The protein below binds the small molecule below.
Small molecule (SMILES): Nc1ncnc2c1ncn2[C@@H]1O[C@H](CO[P](=O)(O)O[P](=O)(O)O[V](=O)(O)(O)O)[C@@H](O)[C@H]1O

Sequence of chain 1.A:
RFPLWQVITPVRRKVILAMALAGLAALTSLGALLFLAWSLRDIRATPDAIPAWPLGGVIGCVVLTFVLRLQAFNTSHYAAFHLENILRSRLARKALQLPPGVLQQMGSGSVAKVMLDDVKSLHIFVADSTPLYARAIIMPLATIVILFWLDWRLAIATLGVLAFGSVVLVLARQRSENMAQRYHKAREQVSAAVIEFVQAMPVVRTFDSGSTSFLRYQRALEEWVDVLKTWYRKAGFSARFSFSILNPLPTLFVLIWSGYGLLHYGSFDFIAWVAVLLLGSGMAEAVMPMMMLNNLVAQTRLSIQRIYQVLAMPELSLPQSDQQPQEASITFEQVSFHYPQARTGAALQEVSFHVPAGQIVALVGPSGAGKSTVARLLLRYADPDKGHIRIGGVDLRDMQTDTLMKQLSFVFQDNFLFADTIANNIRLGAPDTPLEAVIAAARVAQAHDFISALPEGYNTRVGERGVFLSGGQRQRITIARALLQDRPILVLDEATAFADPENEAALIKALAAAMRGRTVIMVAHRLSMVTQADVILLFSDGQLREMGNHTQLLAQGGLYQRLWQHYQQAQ

Sequence of chain 1.B:
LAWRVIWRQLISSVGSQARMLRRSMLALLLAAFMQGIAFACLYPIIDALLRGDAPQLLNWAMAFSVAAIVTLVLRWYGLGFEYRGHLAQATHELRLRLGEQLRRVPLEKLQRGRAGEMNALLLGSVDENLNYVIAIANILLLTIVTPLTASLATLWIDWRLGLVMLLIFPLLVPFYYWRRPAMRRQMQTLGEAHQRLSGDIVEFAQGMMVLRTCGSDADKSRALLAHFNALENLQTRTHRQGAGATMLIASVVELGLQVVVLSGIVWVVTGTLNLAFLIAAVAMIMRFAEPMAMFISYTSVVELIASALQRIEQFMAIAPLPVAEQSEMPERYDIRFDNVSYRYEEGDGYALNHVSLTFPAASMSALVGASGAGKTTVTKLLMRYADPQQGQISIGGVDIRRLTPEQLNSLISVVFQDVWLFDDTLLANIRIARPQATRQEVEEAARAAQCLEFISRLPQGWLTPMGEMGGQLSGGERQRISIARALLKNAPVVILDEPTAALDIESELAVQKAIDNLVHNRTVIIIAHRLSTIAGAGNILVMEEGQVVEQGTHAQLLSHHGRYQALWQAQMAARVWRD

Binding-site contacts:
Ligand atom O1A contacts residue THR385 of chain 1.B at 3.2 Å (h-bond).
Ligand atom O3A contacts residue SER482 of chain 1.A at 3.3 Å (h-bond).
Ligand atom O2B contacts residue GLY381 of chain 1.B at 3.3 Å.
Ligand atom O1A contacts residue THR386 of chain 1.B at 2.7 Å (h-bond).
Ligand atom O2' contacts residue PHE480 of chain 1.A at 3.4 Å (h-bond).
Ligand atom O1A contacts residue GLY383 of chain 1.B at 3.4 Å.
Ligand atom O3A contacts residue GLY381 of chain 1.B at 3.5 Å.
Ligand atom O4G contacts residue GLN426 of chain 1.B at 3.2 Å (h-bond).
Ligand atom O2A contacts residue SER482 of chain 1.A at 3.3 Å (h-bond).
Ligand atom O1B contacts residue MG1 of chain 1.E at 3.1 Å.
Ligand atom O2B contacts residue LYS384 of chain 1.B at 3.1 Å (salt-bridge).
Ligand atom N3 contacts residue TYR353 of chain 1.B at 3.4 Å.
Ligand atom C6 contacts residue TYR353 of chain 1.B at 3.4 Å (hydrophobic).
Ligand atom N6 contacts residue VAL479 of chain 1.A at 3.1 Å (h-bond).
Ligand atom O1G contacts residue LYS384 of chain 1.B at 3.2 Å (salt-bridge).
Ligand atom C3' contacts residue SER482 of chain 1.A at 3.5 Å.
Ligand atom O2' contacts residue GLN485 of chain 1.A at 3.3 Å (h-bond).
Ligand atom O3G contacts residue MG1 of chain 1.E at 2.1 Å.
Ligand atom O1G contacts residue HIS538 of chain 1.B at 2.8 Å (h-bond).
Ligand atom O1G contacts residue SER380 of chain 1.B at 3.4 Å.
Ligand atom O4G contacts residue GLU507 of chain 1.B at 2.9 Å (salt-bridge).
Ligand atom O3G contacts residue GLN426 of chain 1.B at 2.8 Å (h-bond).
Ligand atom C2' contacts residue SER482 of chain 1.A at 3.4 Å.
Ligand atom C4 contacts residue PHE480 of chain 1.A at 3.3 Å (hydrophobic).
Ligand atom C5' contacts residue GLY381 of chain 1.B at 3.3 Å.
Ligand atom O2B contacts residue ALA382 of chain 1.B at 2.7 Å (h-bond).
Ligand atom O2A contacts residue MG1 of chain 1.E at 3.2 Å.
Ligand atom O5' contacts residue SER482 of chain 1.A at 3.3 Å (h-bond).
Ligand atom N1 contacts residue TYR353 of chain 1.B at 3.4 Å.
Ligand atom O4G contacts residue GLY484 of chain 1.A at 3.4 Å (h-bond).
Ligand atom O2B contacts residue GLY383 of chain 1.B at 2.6 Å (h-bond).
Ligand atom O1B contacts residue THR385 of chain 1.B at 2.6 Å (h-bond).
Ligand atom O3G contacts residue THR385 of chain 1.B at 3.4 Å (h-bond).
Ligand atom O2G contacts residue SER482 of chain 1.A at 3.3 Å.
Ligand atom O3A contacts residue GLY383 of chain 1.B at 3.5 Å (h-bond).
Ligand atom N3 contacts residue PHE480 of chain 1.A at 3.4 Å (h-bond).
Ligand atom O4G contacts residue PHE510 of chain 1.A at 2.8 Å (h-bond).
Ligand atom C6 contacts residue PHE480 of chain 1.A at 3.5 Å (hydrophobic).
Ligand atom O2G contacts residue GLY484 of chain 1.A at 3.0 Å (h-bond).
Ligand atom O3B contacts residue GLY381 of chain 1.B at 2.8 Å (h-bond).